Sequence of chain 1.D:
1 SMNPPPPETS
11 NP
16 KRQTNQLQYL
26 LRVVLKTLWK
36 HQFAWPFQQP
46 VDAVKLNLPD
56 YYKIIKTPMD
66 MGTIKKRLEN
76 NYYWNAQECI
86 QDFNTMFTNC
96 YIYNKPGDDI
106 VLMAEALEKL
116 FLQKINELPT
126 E

This small molecule binds to this protein.
Small molecule (SMILES): Cc1ncc2n1-c1ccc(Cl)cc1C(c1ccccc1F)=NC2

Binding-site contacts:
Ligand atom CAS contacts residue LEU53 of chain 1.D at 4.1 Å (hydrophobic).
Ligand atom CAE contacts residue TRP40 of chain 1.D at 3.7 Å (hydrophobic).
Ligand atom CAP contacts residue PRO41 of chain 1.D at 3.8 Å (hydrophobic).
Ligand atom CAK contacts residue TRP40 of chain 1.D at 4.1 Å (hydrophobic).
Ligand atom CAD contacts residue ASP104 of chain 1.D at 4.2 Å.
Ligand atom CAG contacts residue PRO41 of chain 1.D at 3.8 Å (hydrophobic).
Ligand atom CAD contacts residue MET108 of chain 1.D at 4.0 Å (hydrophobic).
Ligand atom CAA contacts residue PHE42 of chain 1.D at 3.6 Å (hydrophobic).
Ligand atom CAP contacts residue TRP40 of chain 1.D at 4.2 Å (hydrophobic).
Ligand atom CAU contacts residue PRO41 of chain 1.D at 4.0 Å (hydrophobic).
Ligand atom CAK contacts residue PRO41 of chain 1.D at 3.9 Å (hydrophobic).
Ligand atom NAN contacts residue ASN99 of chain 1.D at 3.5 Å (h-bond).
Ligand atom CAE contacts residue PRO41 of chain 1.D at 4.0 Å (hydrophobic).
Ligand atom CAH contacts residue PRO41 of chain 1.D at 3.2 Å (hydrophobic).
Ligand atom CAR contacts residue ILE105 of chain 1.D at 4.0 Å (hydrophobic).
Ligand atom CAU contacts residue LEU51 of chain 1.D at 4.0 Å (hydrophobic).
Ligand atom CAP contacts residue LEU51 of chain 1.D at 3.6 Å (hydrophobic).
Ligand atom CAT contacts residue ILE105 of chain 1.D at 3.9 Å (hydrophobic).
Ligand atom CAG contacts residue TRP40 of chain 1.D at 4.0 Å (hydrophobic).
Ligand atom CLAC contacts residue TRP40 of chain 1.D at 3.6 Å.
Ligand atom CAO contacts residue ILE105 of chain 1.D at 4.1 Å (hydrophobic).
Ligand atom CAI contacts residue PRO41 of chain 1.D at 3.3 Å (hydrophobic).
Ligand atom CAE contacts residue MET108 of chain 1.D at 3.5 Å (hydrophobic).
Ligand atom CAD contacts residue ILE105 of chain 1.D at 4.1 Å (hydrophobic).
Ligand atom CAK contacts residue LEU51 of chain 1.D at 3.9 Å (hydrophobic).
Ligand atom CAA contacts residue VAL46 of chain 1.D at 3.9 Å (hydrophobic).
Ligand atom CAJ contacts residue ASN99 of chain 1.D at 3.3 Å.
Ligand atom NAW contacts residue ILE105 of chain 1.D at 4.1 Å.
Ligand atom CAG contacts residue ILE105 of chain 1.D at 3.0 Å (hydrophobic).
Ligand atom CAH contacts residue LEU51 of chain 1.D at 3.4 Å (hydrophobic).
Ligand atom CAI contacts residue VAL46 of chain 1.D at 4.1 Å (hydrophobic).
Ligand atom CAA contacts residue PRO41 of chain 1.D at 3.7 Å (hydrophobic).
Ligand atom CAR contacts residue VAL46 of chain 1.D at 4.1 Å (hydrophobic).
Ligand atom CAL contacts residue LEU53 of chain 1.D at 3.6 Å (hydrophobic).
Ligand atom CAE contacts residue ILE105 of chain 1.D at 3.3 Å (hydrophobic).
Ligand atom CAV contacts residue LEU51 of chain 1.D at 3.8 Å (hydrophobic).
Ligand atom CAV contacts residue PRO41 of chain 1.D at 4.0 Å (hydrophobic).
Ligand atom CAI contacts residue LEU51 of chain 1.D at 3.5 Å (hydrophobic).
Ligand atom CAQ contacts residue ILE105 of chain 1.D at 4.2 Å (hydrophobic).
Ligand atom CLAC contacts residue PRO41 of chain 1.D at 4.2 Å.